A protein and the small-molecule ligand that binds it are described below.
Small molecule (SMILES): COc1ccc2c(c1)N(CCCNC(=O)c1cccc3c1N[C@H](C)C(=O)N3)CCC2

Binding-site contacts:
Ligand atom C21 contacts residue VAL96 of chain 1.A at 3.5 Å (hydrophobic).
Ligand atom C17 contacts residue PHE99 of chain 1.A at 3.8 Å (hydrophobic).
Ligand atom O contacts residue ARG95 of chain 1.A at 3.5 Å (salt-bridge).
Ligand atom C17 contacts residue ARG95 of chain 1.A at 3.5 Å.
Ligand atom C4 contacts residue ASN90 of chain 1.A at 3.9 Å.
Ligand atom C18 contacts residue PRO32 of chain 1.A at 3.8 Å (hydrophobic).
Ligand atom O1 contacts residue LEU42 of chain 1.A at 4.1 Å.
Ligand atom C14 contacts residue LEU31 of chain 1.A at 3.7 Å (hydrophobic).
Ligand atom C17 contacts residue PRO32 of chain 1.A at 3.8 Å (hydrophobic).
Ligand atom C8 contacts residue LEU42 of chain 1.A at 3.7 Å (hydrophobic).
Ligand atom N3 contacts residue VAL96 of chain 1.A at 4.0 Å.
Ligand atom C22 contacts residue VAL96 of chain 1.A at 4.0 Å (hydrophobic).
Ligand atom C16 contacts residue PRO32 of chain 1.A at 4.2 Å (hydrophobic).
Ligand atom C1 contacts residue VAL37 of chain 1.A at 3.7 Å (hydrophobic).
Ligand atom N contacts residue VAL96 of chain 1.A at 3.9 Å.
Ligand atom C6 contacts residue LEU42 of chain 1.A at 4.2 Å (hydrophobic).
Ligand atom C16 contacts residue ARG95 of chain 1.A at 3.8 Å.
Ligand atom C7 contacts residue LEU42 of chain 1.A at 3.9 Å (hydrophobic).
Ligand atom N contacts residue ASN90 of chain 1.A at 2.9 Å (h-bond).
Ligand atom O contacts residue PRO32 of chain 1.A at 4.1 Å.
Ligand atom C4 contacts residue ILE44 of chain 1.A at 3.9 Å (hydrophobic).
Ligand atom O1 contacts residue PRO32 of chain 1.A at 3.3 Å (h-bond).
Ligand atom C contacts residue PRO32 of chain 1.A at 3.6 Å (hydrophobic).
Ligand atom N1 contacts residue LEU42 of chain 1.A at 3.7 Å.
Ligand atom O2 contacts residue TYR47 of chain 1.A at 3.8 Å.
Ligand atom C2 contacts residue ASN90 of chain 1.A at 3.6 Å.
Ligand atom O2 contacts residue VAL96 of chain 1.A at 3.7 Å.
Ligand atom N3 contacts residue PRO32 of chain 1.A at 3.9 Å.
Ligand atom C18 contacts residue ARG95 of chain 1.A at 3.5 Å.
Ligand atom C3 contacts residue ASN90 of chain 1.A at 3.9 Å.
Ligand atom C9 contacts residue LEU42 of chain 1.A at 3.9 Å (hydrophobic).
Ligand atom O contacts residue VAL96 of chain 1.A at 3.5 Å.
Ligand atom C3 contacts residue VAL96 of chain 1.A at 3.9 Å (hydrophobic).
Ligand atom O2 contacts residue ASN90 of chain 1.A at 2.8 Å (h-bond).
Ligand atom C19 contacts residue ARG95 of chain 1.A at 4.2 Å.
Ligand atom C3 contacts residue ILE44 of chain 1.A at 4.0 Å (hydrophobic).
Ligand atom C21 contacts residue ARG95 of chain 1.A at 3.6 Å.
Ligand atom C16 contacts residue PHE99 of chain 1.A at 3.9 Å (hydrophobic).
Ligand atom C2 contacts residue VAL96 of chain 1.A at 3.8 Å (hydrophobic).
Ligand atom C contacts residue VAL37 of chain 1.A at 3.6 Å (hydrophobic).

Sequence of chain 1.A:
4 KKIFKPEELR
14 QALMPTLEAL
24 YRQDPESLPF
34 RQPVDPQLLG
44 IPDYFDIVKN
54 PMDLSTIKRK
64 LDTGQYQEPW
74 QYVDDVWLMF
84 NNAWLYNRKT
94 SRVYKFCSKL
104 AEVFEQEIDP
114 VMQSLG